Sequence of chain 1.A:
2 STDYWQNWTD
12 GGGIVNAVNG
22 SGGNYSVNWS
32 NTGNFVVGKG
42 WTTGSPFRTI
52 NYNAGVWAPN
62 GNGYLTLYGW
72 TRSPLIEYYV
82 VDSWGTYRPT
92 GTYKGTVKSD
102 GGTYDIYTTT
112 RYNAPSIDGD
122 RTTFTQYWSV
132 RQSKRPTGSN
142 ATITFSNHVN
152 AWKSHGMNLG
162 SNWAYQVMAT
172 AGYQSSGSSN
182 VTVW

Binding-site contacts:
Ligand atom C1 contacts residue ASN54 of chain 1.A at 4.2 Å.
Ligand atom O5 contacts residue TRP185 of chain 1.A at 3.8 Å.
Ligand atom O3 contacts residue GLY56 of chain 1.A at 4.2 Å.
Ligand atom O3 contacts residue VAL182 of chain 1.A at 4.1 Å.
Ligand atom C1 contacts residue GLY56 of chain 1.A at 4.0 Å.
Ligand atom C4 contacts residue THR183 of chain 1.A at 4.0 Å.
Ligand atom C2 contacts residue THR183 of chain 1.A at 3.9 Å.
Ligand atom C3 contacts residue TRP185 of chain 1.A at 3.6 Å (hydrophobic).
Ligand atom C4 contacts residue ASN54 of chain 1.A at 4.2 Å.
Ligand atom C4 contacts residue ASN141 of chain 1.A at 3.9 Å.
Ligand atom C3 contacts residue THR183 of chain 1.A at 3.7 Å.
Ligand atom O5 contacts residue ASN141 of chain 1.A at 3.8 Å.
Ligand atom O2 contacts residue TRP185 of chain 1.A at 4.2 Å.
Ligand atom O2 contacts residue VAL57 of chain 1.A at 4.2 Å.
Ligand atom C1 contacts residue TRP185 of chain 1.A at 3.6 Å (hydrophobic).
Ligand atom C5 contacts residue TRP185 of chain 1.A at 3.4 Å (hydrophobic).
Ligand atom C2 contacts residue ASN181 of chain 1.A at 3.4 Å.
Ligand atom O5 contacts residue ASN54 of chain 1.A at 4.0 Å.
Ligand atom C3 contacts residue ASN54 of chain 1.A at 3.5 Å.
Ligand atom C2 contacts residue GLY56 of chain 1.A at 3.9 Å.
Ligand atom C1 contacts residue ASN181 of chain 1.A at 4.1 Å.
Ligand atom O2 contacts residue VAL182 of chain 1.A at 4.0 Å.
Ligand atom O3 contacts residue ASN141 of chain 1.A at 3.1 Å (h-bond).
Ligand atom C2 contacts residue ASN25 of chain 1.A at 4.2 Å.
Ligand atom C4 contacts residue TRP185 of chain 1.A at 3.7 Å (hydrophobic).
Ligand atom O2 contacts residue ASN54 of chain 1.A at 3.8 Å.
Ligand atom C2 contacts residue ASN54 of chain 1.A at 3.8 Å.
Ligand atom O3 contacts residue THR183 of chain 1.A at 2.7 Å (h-bond).
Ligand atom O2 contacts residue ALA55 of chain 1.A at 4.2 Å.
Ligand atom O5 contacts residue THR183 of chain 1.A at 3.8 Å.
Ligand atom O4 contacts residue ASN54 of chain 1.A at 3.4 Å.
Ligand atom C3 contacts residue GLY56 of chain 1.A at 4.0 Å.
Ligand atom O1 contacts residue ASN181 of chain 1.A at 3.5 Å (h-bond).
Ligand atom C3 contacts residue ASN141 of chain 1.A at 3.8 Å.
Ligand atom O2 contacts residue ASN181 of chain 1.A at 2.7 Å (h-bond).
Ligand atom C2 contacts residue ASN141 of chain 1.A at 3.5 Å.
Ligand atom O3 contacts residue ASN54 of chain 1.A at 2.6 Å (h-bond).
Ligand atom C5 contacts residue THR183 of chain 1.A at 4.1 Å.
Ligand atom O2 contacts residue GLY56 of chain 1.A at 3.0 Å (h-bond).
Ligand atom O4 contacts residue TRP185 of chain 1.A at 3.6 Å (h-bond).

The protein below binds the small molecule below.
Small molecule (SMILES): O[C@@H]1[C@@H](O)[C@H](O[C@@H]2CO[C@@H](O[C@@H]3CO[C@@H](O)[C@H](O)[C@H]3O)[C@H](O)[C@H]2O)OC[C@H]1O